Sequence of chain 1.A:
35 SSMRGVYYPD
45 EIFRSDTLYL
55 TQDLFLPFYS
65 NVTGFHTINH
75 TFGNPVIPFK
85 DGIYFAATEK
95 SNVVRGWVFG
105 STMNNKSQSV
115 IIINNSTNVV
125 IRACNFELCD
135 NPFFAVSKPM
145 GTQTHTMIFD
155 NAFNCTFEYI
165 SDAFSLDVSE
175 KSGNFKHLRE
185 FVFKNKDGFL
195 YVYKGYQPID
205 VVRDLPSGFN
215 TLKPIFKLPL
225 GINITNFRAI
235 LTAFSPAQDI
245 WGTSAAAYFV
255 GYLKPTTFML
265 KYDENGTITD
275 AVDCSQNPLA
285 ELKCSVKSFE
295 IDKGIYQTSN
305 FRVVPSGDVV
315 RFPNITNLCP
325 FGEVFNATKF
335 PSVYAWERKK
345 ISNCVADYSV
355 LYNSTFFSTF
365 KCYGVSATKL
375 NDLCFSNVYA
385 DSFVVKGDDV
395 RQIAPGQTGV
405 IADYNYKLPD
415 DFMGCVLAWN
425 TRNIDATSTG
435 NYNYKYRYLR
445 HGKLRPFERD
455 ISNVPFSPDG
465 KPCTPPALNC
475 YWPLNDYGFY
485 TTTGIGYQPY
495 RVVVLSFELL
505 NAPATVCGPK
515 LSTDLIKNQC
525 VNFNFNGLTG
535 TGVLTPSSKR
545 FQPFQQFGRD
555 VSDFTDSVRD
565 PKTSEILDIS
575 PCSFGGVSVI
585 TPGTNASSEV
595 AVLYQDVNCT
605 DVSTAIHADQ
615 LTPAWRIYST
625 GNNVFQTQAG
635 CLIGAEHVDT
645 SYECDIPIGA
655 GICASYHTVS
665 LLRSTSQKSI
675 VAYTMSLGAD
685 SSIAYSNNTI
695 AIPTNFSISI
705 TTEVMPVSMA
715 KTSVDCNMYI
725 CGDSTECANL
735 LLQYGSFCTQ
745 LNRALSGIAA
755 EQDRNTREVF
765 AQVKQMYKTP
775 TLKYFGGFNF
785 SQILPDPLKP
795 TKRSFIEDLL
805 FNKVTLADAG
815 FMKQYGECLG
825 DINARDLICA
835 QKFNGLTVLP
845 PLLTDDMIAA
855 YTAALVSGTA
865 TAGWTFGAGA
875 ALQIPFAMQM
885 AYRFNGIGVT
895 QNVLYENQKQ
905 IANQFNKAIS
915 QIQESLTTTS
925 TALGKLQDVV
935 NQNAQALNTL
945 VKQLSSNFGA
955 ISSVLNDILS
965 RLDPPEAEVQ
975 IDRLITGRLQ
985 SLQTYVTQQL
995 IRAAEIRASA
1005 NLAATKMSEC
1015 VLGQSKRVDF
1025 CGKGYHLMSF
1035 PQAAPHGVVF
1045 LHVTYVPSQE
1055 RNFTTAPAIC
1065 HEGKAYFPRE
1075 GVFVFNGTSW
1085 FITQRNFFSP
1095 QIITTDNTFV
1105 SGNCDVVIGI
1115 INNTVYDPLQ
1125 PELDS

A small-molecule ligand and the protein it binds are described below.
Small molecule (SMILES): CC(=O)N[C@@H]1[C@@H](O)[C@H](O)[C@@H](CO)O[C@H]1O

Binding-site contacts:
Ligand atom O7 contacts residue ASN783 of chain 1.A at 3.3 Å (h-bond).
Ligand atom C2 contacts residue SER785 of chain 1.A at 4.5 Å.
Ligand atom C7 contacts residue ASN783 of chain 1.A at 3.4 Å.
Ligand atom O6 contacts residue GLN786 of chain 1.A at 3.7 Å.
Ligand atom C5 contacts residue SER785 of chain 1.A at 3.8 Å.
Ligand atom O5 contacts residue ASN783 of chain 1.A at 2.3 Å (h-bond).
Ligand atom C3 contacts residue ASN783 of chain 1.A at 3.8 Å.
Ligand atom O7 contacts residue TYR778 of chain 1.A at 3.4 Å.
Ligand atom C5 contacts residue ASN783 of chain 1.A at 3.6 Å.
Ligand atom C5 contacts residue GLN786 of chain 1.A at 3.7 Å.
Ligand atom C6 contacts residue GLN786 of chain 1.A at 3.7 Å.
Ligand atom C1 contacts residue SER785 of chain 1.A at 3.3 Å.
Ligand atom C7 contacts residue TYR778 of chain 1.A at 3.7 Å (hydrophobic).
Ligand atom N2 contacts residue ASN783 of chain 1.A at 3.0 Å (h-bond).
Ligand atom O5 contacts residue SER785 of chain 1.A at 3.6 Å (h-bond).
Ligand atom N2 contacts residue TYR778 of chain 1.A at 4.5 Å.
Ligand atom C1 contacts residue ASN783 of chain 1.A at 1.4 Å.
Ligand atom C4 contacts residue ASN783 of chain 1.A at 4.2 Å.
Ligand atom C8 contacts residue TYR778 of chain 1.A at 3.5 Å (hydrophobic).
Ligand atom C2 contacts residue ASN783 of chain 1.A at 2.5 Å.